This protein binds this small molecule.
Small molecule (SMILES): CC(=O)N[C@H]1[C@H](O[C@H]2[C@H](O)[C@@H](NC(C)=O)CO[C@@H]2CO)O[C@H](CO)[C@@H](O)[C@@H]1O

Binding-site contacts:
Ligand atom O5 contacts residue ASN351 of chain 1.A at 2.3 Å (h-bond).
Ligand atom O5 contacts residue ASP355 of chain 1.A at 4.5 Å.
Ligand atom C7 contacts residue LYS102 of chain 1.A at 3.9 Å.
Ligand atom O6 contacts residue ILE45 of chain 1.A at 3.9 Å.
Ligand atom C3 contacts residue ASN351 of chain 1.A at 3.9 Å.
Ligand atom O5 contacts residue VAL41 of chain 1.A at 4.3 Å.
Ligand atom C7 contacts residue VAL38 of chain 1.A at 3.5 Å (hydrophobic).
Ligand atom N2 contacts residue ASN351 of chain 1.A at 3.1 Å (h-bond).
Ligand atom N2 contacts residue LYS102 of chain 1.A at 4.1 Å.
Ligand atom C4 contacts residue ASN351 of chain 1.A at 4.3 Å.
Ligand atom C8 contacts residue ILE34 of chain 1.A at 4.1 Å (hydrophobic).
Ligand atom C1 contacts residue ASN351 of chain 1.A at 1.5 Å.
Ligand atom C8 contacts residue LYS102 of chain 1.A at 3.5 Å.
Ligand atom C1 contacts residue VAL41 of chain 1.A at 4.5 Å (hydrophobic).
Ligand atom N2 contacts residue VAL38 of chain 1.A at 4.2 Å.
Ligand atom C8 contacts residue LEU348 of chain 1.A at 4.2 Å (hydrophobic).
Ligand atom N2 contacts residue LEU348 of chain 1.A at 4.2 Å.
Ligand atom O3 contacts residue LYS102 of chain 1.A at 3.7 Å.
Ligand atom O7 contacts residue ASN351 of chain 1.A at 3.5 Å (h-bond).
Ligand atom C2 contacts residue ASN351 of chain 1.A at 2.7 Å.
Ligand atom O7 contacts residue GLU37 of chain 1.A at 4.0 Å.
Ligand atom C5 contacts residue VAL41 of chain 1.A at 4.0 Å (hydrophobic).
Ligand atom C8 contacts residue GLU37 of chain 1.A at 4.1 Å.
Ligand atom O7 contacts residue VAL41 of chain 1.A at 3.8 Å.
Ligand atom C8 contacts residue TYR103 of chain 1.A at 3.5 Å (hydrophobic).
Ligand atom O6 contacts residue ASP355 of chain 1.A at 4.0 Å.
Ligand atom C8 contacts residue VAL38 of chain 1.A at 3.2 Å (hydrophobic).
Ligand atom C6 contacts residue VAL41 of chain 1.A at 4.4 Å (hydrophobic).
Ligand atom C6 contacts residue ASP355 of chain 1.A at 3.8 Å.
Ligand atom O7 contacts residue LYS102 of chain 1.A at 4.0 Å.
Ligand atom O6 contacts residue VAL41 of chain 1.A at 3.6 Å.
Ligand atom C7 contacts residue ASN351 of chain 1.A at 3.5 Å.
Ligand atom C5 contacts residue ASN351 of chain 1.A at 3.5 Å.
Ligand atom O7 contacts residue VAL38 of chain 1.A at 3.8 Å.

Sequence of chain 1.A:
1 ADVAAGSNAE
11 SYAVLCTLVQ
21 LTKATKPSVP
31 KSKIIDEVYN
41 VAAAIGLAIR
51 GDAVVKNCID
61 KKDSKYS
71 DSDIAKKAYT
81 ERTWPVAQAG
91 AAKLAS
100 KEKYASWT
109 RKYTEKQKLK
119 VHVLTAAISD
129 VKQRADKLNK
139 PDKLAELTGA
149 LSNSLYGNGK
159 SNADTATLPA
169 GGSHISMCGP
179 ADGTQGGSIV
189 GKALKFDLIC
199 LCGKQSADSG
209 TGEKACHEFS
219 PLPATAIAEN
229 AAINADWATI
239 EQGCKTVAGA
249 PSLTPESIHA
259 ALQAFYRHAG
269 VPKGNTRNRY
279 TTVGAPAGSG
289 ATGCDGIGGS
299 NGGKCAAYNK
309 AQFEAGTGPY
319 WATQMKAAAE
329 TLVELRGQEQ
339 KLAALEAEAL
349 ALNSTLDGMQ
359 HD